A small-molecule ligand and the protein it binds are described below.
Small molecule (SMILES): CC(C)[C@@H]1CC[C@@H](C)C[C@@H]1CN

Sequence of chain 1.C:
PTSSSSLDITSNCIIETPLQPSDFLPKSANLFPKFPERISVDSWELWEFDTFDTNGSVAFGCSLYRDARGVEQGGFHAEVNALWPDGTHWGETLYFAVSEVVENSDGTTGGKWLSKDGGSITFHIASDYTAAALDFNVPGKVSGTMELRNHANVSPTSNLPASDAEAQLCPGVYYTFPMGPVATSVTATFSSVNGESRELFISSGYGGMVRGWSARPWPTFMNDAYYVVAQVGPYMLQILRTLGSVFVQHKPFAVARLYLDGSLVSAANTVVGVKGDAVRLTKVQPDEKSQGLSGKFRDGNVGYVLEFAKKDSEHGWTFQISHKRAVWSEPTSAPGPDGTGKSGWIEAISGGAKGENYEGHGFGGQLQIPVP

Binding-site contacts:
Ligand atom C9 contacts residue ALA233 of chain 1.C at 4.3 Å (hydrophobic).
Ligand atom N12 contacts residue TYR71 of chain 1.C at 3.4 Å (h-bond).
Ligand atom C6 contacts residue ALA233 of chain 1.C at 3.8 Å (hydrophobic).
Ligand atom C10 contacts residue LEU248 of chain 1.C at 4.4 Å (hydrophobic).
Ligand atom C7 contacts residue TYR235 of chain 1.C at 3.9 Å (hydrophobic).
Ligand atom C11 contacts residue TYR181 of chain 1.C at 3.8 Å (hydrophobic).
Ligand atom N12 contacts residue GLU54 of chain 1.C at 3.7 Å.
Ligand atom C3 contacts residue TYR181 of chain 1.C at 3.9 Å (hydrophobic).
Ligand atom C1 contacts residue LEU384 of chain 1.C at 3.8 Å (hydrophobic).
Ligand atom C5 contacts residue LEU248 of chain 1.C at 4.1 Å (hydrophobic).
Ligand atom C6 contacts residue LEU384 of chain 1.C at 3.6 Å (hydrophobic).
Ligand atom C6 contacts residue TRP226 of chain 1.C at 4.4 Å (hydrophobic).
Ligand atom C7 contacts residue GLN383 of chain 1.C at 4.3 Å.
Ligand atom C1 contacts residue ALA233 of chain 1.C at 3.9 Å (hydrophobic).
Ligand atom C5 contacts residue ALA233 of chain 1.C at 4.2 Å (hydrophobic).
Ligand atom N12 contacts residue TYR181 of chain 1.C at 3.6 Å (h-bond).
Ligand atom C10 contacts residue TRP226 of chain 1.C at 4.1 Å (hydrophobic).
Ligand atom C7 contacts residue GLY382 of chain 1.C at 3.5 Å.
Ligand atom C3 contacts residue TYR235 of chain 1.C at 3.9 Å (hydrophobic).
Ligand atom C9 contacts residue TRP226 of chain 1.C at 3.9 Å (hydrophobic).
Ligand atom C8 contacts residue TRP226 of chain 1.C at 3.9 Å (hydrophobic).
Ligand atom C4 contacts residue TYR181 of chain 1.C at 3.4 Å (hydrophobic).
Ligand atom C4 contacts residue LEU248 of chain 1.C at 4.3 Å (hydrophobic).
Ligand atom N12 contacts residue LEU52 of chain 1.C at 4.2 Å.
Ligand atom C3 contacts residue LEU248 of chain 1.C at 4.2 Å (hydrophobic).
Ligand atom C9 contacts residue MET230 of chain 1.C at 4.1 Å (hydrophobic).
Ligand atom C11 contacts residue TYR71 of chain 1.C at 3.5 Å (hydrophobic).
Ligand atom C10 contacts residue TYR181 of chain 1.C at 3.8 Å (hydrophobic).
Ligand atom C11 contacts residue TRP226 of chain 1.C at 4.0 Å (hydrophobic).